The small molecule below binds the protein below.
Small molecule (SMILES): CC(=O)N[C@@H]1[C@@H](O)[C@H](O)[C@@H](CO)O[C@H]1O

Binding-site contacts:
Ligand atom O6 contacts residue ASN264 of chain 1.B at 3.6 Å.
Ligand atom O6 contacts residue ASN266 of chain 1.B at 4.0 Å.
Ligand atom C2 contacts residue GLU265 of chain 1.B at 4.3 Å.
Ligand atom O6 contacts residue GLU265 of chain 1.B at 3.1 Å (salt-bridge).
Ligand atom C5 contacts residue ASN266 of chain 1.B at 4.4 Å.
Ligand atom O3 contacts residue ASN266 of chain 1.B at 4.5 Å.
Ligand atom C1 contacts residue ASN266 of chain 1.B at 3.0 Å.
Ligand atom N2 contacts residue ASN266 of chain 1.B at 3.8 Å.
Ligand atom C3 contacts residue GLU265 of chain 1.B at 4.3 Å.
Ligand atom C5 contacts residue GLU265 of chain 1.B at 4.4 Å.
Ligand atom O3 contacts residue GLU265 of chain 1.B at 3.4 Å (salt-bridge).
Ligand atom O5 contacts residue ASN266 of chain 1.B at 3.1 Å (h-bond).
Ligand atom C2 contacts residue ASN266 of chain 1.B at 3.1 Å.
Ligand atom O5 contacts residue GLU265 of chain 1.B at 4.1 Å.
Ligand atom C6 contacts residue GLU265 of chain 1.B at 3.6 Å.
Ligand atom C3 contacts residue ASN266 of chain 1.B at 4.4 Å.

Sequence of chain 1.B:
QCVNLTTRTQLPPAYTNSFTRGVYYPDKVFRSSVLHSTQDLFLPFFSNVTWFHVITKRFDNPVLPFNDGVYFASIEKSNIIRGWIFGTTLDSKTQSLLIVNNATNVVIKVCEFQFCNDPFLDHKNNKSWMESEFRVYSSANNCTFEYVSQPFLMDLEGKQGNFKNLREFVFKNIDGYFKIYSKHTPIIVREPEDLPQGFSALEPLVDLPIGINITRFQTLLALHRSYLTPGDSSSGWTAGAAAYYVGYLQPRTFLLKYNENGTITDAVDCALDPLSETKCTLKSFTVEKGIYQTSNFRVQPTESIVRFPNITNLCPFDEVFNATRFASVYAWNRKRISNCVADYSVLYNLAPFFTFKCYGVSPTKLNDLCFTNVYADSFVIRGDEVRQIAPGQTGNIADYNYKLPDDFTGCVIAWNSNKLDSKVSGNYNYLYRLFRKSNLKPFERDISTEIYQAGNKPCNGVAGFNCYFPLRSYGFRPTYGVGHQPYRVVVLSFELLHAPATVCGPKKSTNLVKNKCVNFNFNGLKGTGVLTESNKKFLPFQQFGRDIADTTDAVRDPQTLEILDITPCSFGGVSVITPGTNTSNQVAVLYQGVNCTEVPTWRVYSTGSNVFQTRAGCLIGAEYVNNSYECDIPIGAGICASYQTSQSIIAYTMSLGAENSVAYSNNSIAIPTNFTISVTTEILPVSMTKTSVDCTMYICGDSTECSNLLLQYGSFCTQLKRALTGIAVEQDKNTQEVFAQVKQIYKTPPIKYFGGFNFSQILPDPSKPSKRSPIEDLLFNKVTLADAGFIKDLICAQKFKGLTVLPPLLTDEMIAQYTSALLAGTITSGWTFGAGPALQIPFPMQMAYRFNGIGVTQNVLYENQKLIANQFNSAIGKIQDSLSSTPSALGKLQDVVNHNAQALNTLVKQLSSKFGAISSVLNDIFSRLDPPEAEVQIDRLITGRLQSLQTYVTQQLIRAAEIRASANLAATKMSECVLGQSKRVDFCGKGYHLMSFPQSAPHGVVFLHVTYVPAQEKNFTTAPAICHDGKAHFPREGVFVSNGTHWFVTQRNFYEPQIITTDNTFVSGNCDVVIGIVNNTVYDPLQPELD